Sequence of chain 1.I:
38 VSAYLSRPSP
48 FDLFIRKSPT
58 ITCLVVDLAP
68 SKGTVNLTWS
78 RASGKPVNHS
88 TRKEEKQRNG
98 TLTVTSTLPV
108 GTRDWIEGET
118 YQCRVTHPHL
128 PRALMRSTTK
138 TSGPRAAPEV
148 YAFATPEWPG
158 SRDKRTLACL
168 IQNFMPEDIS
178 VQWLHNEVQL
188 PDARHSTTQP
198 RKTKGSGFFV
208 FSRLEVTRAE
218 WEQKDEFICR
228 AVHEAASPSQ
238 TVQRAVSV

A protein and the small-molecule ligand that binds it are described below.
Small molecule (SMILES): OC[C@H]1O[C@H](O)[C@@H](O)[C@@H](O)[C@@H]1O

Binding-site contacts:
Ligand atom O3 contacts residue NAG2 of chain 1.O at 4.5 Å.
Ligand atom O3 contacts residue BMA3 of chain 1.O at 2.5 Å (h-bond).
Ligand atom C2 contacts residue BMA3 of chain 1.O at 3.1 Å.
Ligand atom C3 contacts residue BMA3 of chain 1.O at 3.0 Å.
Ligand atom C4 contacts residue BMA3 of chain 1.O at 4.4 Å.
Ligand atom O2 contacts residue MAN4 of chain 1.O at 4.0 Å.
Ligand atom O3 contacts residue LEU61 of chain 1.I at 4.3 Å.
Ligand atom O2 contacts residue BMA3 of chain 1.O at 2.4 Å (h-bond).